Binding-site contacts:
Ligand atom O1 contacts residue HIS214 of chain 1.A at 3.2 Å (h-bond).
Ligand atom O1 contacts residue FE1 of chain 1.J at 2.3 Å.
Ligand atom O4 contacts residue ILE101 of chain 1.A at 4.2 Å.
Ligand atom O2 contacts residue LEU229 of chain 1.A at 3.4 Å.
Ligand atom O4 contacts residue SER216 of chain 1.A at 3.5 Å (h-bond).
Ligand atom C4 contacts residue LEU148 of chain 1.A at 4.2 Å (hydrophobic).
Ligand atom C5 contacts residue ILE101 of chain 1.A at 4.3 Å (hydrophobic).
Ligand atom O1 contacts residue PHE208 of chain 1.A at 3.6 Å.
Ligand atom O5 contacts residue HIS114 of chain 1.A at 3.1 Å (h-bond).
Ligand atom O2 contacts residue ASP116 of chain 1.A at 4.2 Å.
Ligand atom C2 contacts residue HIS114 of chain 1.A at 4.1 Å.
Ligand atom C3 contacts residue ILE101 of chain 1.A at 4.1 Å (hydrophobic).
Ligand atom O4 contacts residue LEU148 of chain 1.A at 3.3 Å.
Ligand atom C1 contacts residue LEU229 of chain 1.A at 4.0 Å (hydrophobic).
Ligand atom O2 contacts residue LYS99 of chain 1.A at 3.5 Å.
Ligand atom O5 contacts residue HIS214 of chain 1.A at 3.3 Å (h-bond).
Ligand atom C3 contacts residue LEU148 of chain 1.A at 4.1 Å (hydrophobic).
Ligand atom C5 contacts residue LYS103 of chain 1.A at 4.4 Å.
Ligand atom C3 contacts residue FE1 of chain 1.J at 4.2 Å.
Ligand atom O3 contacts residue SER216 of chain 1.A at 3.7 Å.
Ligand atom O1 contacts residue LEU229 of chain 1.A at 4.1 Å.
Ligand atom O1 contacts residue ASP116 of chain 1.A at 2.5 Å (salt-bridge).
Ligand atom O3 contacts residue ILE101 of chain 1.A at 4.0 Å.
Ligand atom C2 contacts residue FE1 of chain 1.J at 2.7 Å.
Ligand atom C1 contacts residue FE1 of chain 1.J at 2.5 Å.
Ligand atom C5 contacts residue LEU148 of chain 1.A at 4.1 Å (hydrophobic).
Ligand atom O3 contacts residue ARG60 of chain 1.A at 4.5 Å.
Ligand atom C1 contacts residue HIS114 of chain 1.A at 4.4 Å.
Ligand atom O2 contacts residue FE1 of chain 1.J at 3.5 Å.
Ligand atom O4 contacts residue LYS103 of chain 1.A at 4.1 Å.
Ligand atom O5 contacts residue ASP116 of chain 1.A at 4.3 Å.
Ligand atom C4 contacts residue SER216 of chain 1.A at 3.4 Å.
Ligand atom O5 contacts residue FE1 of chain 1.J at 2.2 Å.
Ligand atom O1 contacts residue HIS114 of chain 1.A at 4.3 Å.
Ligand atom C5 contacts residue SER216 of chain 1.A at 3.3 Å.
Ligand atom O3 contacts residue LYS103 of chain 1.A at 4.2 Å.
Ligand atom C1 contacts residue ASP116 of chain 1.A at 3.7 Å.
Ligand atom C1 contacts residue HIS214 of chain 1.A at 3.9 Å.
Ligand atom C2 contacts residue HIS214 of chain 1.A at 3.9 Å.

A small-molecule ligand and the protein it binds are described below.
Small molecule (SMILES): O=C(O)CCC(=O)C(=O)O

Sequence of chain 1.A:
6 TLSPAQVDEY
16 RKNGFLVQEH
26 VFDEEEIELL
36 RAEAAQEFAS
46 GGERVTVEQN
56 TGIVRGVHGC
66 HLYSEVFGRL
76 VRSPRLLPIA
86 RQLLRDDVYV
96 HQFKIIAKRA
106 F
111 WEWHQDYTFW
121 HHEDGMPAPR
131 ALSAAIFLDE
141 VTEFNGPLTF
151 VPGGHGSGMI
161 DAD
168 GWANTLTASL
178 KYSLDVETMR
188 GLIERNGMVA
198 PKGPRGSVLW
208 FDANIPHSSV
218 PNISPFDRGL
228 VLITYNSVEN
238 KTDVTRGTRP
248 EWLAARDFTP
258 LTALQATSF